Sequence of chain 1.B:
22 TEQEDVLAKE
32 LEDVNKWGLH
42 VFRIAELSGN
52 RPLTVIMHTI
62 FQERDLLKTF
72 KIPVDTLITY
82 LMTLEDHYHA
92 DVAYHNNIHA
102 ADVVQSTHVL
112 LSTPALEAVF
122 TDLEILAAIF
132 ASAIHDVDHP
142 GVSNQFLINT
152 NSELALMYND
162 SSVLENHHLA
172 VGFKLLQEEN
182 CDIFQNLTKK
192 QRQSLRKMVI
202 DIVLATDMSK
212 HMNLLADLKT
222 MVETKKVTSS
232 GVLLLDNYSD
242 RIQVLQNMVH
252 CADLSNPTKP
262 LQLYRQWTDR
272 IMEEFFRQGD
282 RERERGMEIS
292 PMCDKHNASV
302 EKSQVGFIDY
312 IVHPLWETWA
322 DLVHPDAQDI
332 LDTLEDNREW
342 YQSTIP

This protein binds this small molecule.
Small molecule (SMILES): CCOC(=O)c1c(C)nn(-c2ccc(OC)cc2)c1C

Binding-site contacts:
Ligand atom C13 contacts residue PHE276 of chain 1.B at 4.2 Å (hydrophobic).
Ligand atom C7 contacts residue PHE308 of chain 1.B at 3.8 Å (hydrophobic).
Ligand atom C13 contacts residue PHE308 of chain 1.B at 3.7 Å (hydrophobic).
Ligand atom C2 contacts residue GLN305 of chain 1.B at 3.8 Å.
Ligand atom O3 contacts residue GLN305 of chain 1.B at 2.8 Å (h-bond).
Ligand atom C6 contacts residue TRP268 of chain 1.B at 3.8 Å (hydrophobic).
Ligand atom O3 contacts residue PHE308 of chain 1.B at 3.8 Å.
Ligand atom C8 contacts residue ILE272 of chain 1.B at 4.3 Å (hydrophobic).
Ligand atom C5 contacts residue TYR265 of chain 1.B at 4.3 Å (hydrophobic).
Ligand atom O4 contacts residue PHE308 of chain 1.B at 3.6 Å.
Ligand atom C6 contacts residue GLN305 of chain 1.B at 4.2 Å.
Ligand atom C5 contacts residue THR269 of chain 1.B at 3.9 Å.
Ligand atom C8 contacts residue TYR95 of chain 1.B at 3.8 Å (hydrophobic).
Ligand atom C20 contacts residue PHE276 of chain 1.B at 4.0 Å (hydrophobic).
Ligand atom N10 contacts residue PHE276 of chain 1.B at 4.2 Å.
Ligand atom C6 contacts residue ILE272 of chain 1.B at 4.2 Å (hydrophobic).
Ligand atom O4 contacts residue ILE272 of chain 1.B at 3.6 Å.
Ligand atom C15 contacts residue MET209 of chain 1.B at 3.8 Å (hydrophobic).
Ligand atom C12 contacts residue PHE308 of chain 1.B at 3.7 Å (hydrophobic).
Ligand atom N9 contacts residue PHE308 of chain 1.B at 4.1 Å.
Ligand atom C5 contacts residue ILE272 of chain 1.B at 3.8 Å (hydrophobic).
Ligand atom C1 contacts residue ILE272 of chain 1.B at 4.3 Å (hydrophobic).
Ligand atom C6 contacts residue THR269 of chain 1.B at 3.6 Å.
Ligand atom C2 contacts residue ILE272 of chain 1.B at 3.8 Å (hydrophobic).
Ligand atom C2 contacts residue PHE308 of chain 1.B at 3.5 Å (hydrophobic).
Ligand atom C16 contacts residue MET209 of chain 1.B at 4.2 Å (hydrophobic).
Ligand atom N10 contacts residue PHE308 of chain 1.B at 3.9 Å.
Ligand atom O4 contacts residue GLN305 of chain 1.B at 4.1 Å.
Ligand atom C13 contacts residue MET293 of chain 1.B at 3.7 Å (hydrophobic).
Ligand atom O3 contacts residue MET293 of chain 1.B at 3.9 Å.
Ligand atom C7 contacts residue ILE272 of chain 1.B at 4.3 Å (hydrophobic).
Ligand atom C5 contacts residue GLN305 of chain 1.B at 3.3 Å.
Ligand atom O17 contacts residue MET209 of chain 1.B at 4.0 Å.
Ligand atom C5 contacts residue PHE308 of chain 1.B at 4.0 Å (hydrophobic).
Ligand atom C14 contacts residue PHE308 of chain 1.B at 3.8 Å (hydrophobic).
Ligand atom O3 contacts residue ILE272 of chain 1.B at 3.9 Å.
Ligand atom C1 contacts residue PHE308 of chain 1.B at 3.6 Å (hydrophobic).
Ligand atom C12 contacts residue PHE276 of chain 1.B at 4.2 Å (hydrophobic).
Ligand atom C6 contacts residue TYR265 of chain 1.B at 4.0 Å (hydrophobic).
Ligand atom C6 contacts residue ASN257 of chain 1.B at 3.6 Å.